A small-molecule ligand and the protein it binds are described below.
Small molecule (SMILES): CN[C@@H]1C[C@H]2O[C@@](C)([C@@H]1OC)n1c3ccccc3c3c4c(c5c6ccccc6n2c5c31)C(=O)NC4

Sequence of chain 1.A:
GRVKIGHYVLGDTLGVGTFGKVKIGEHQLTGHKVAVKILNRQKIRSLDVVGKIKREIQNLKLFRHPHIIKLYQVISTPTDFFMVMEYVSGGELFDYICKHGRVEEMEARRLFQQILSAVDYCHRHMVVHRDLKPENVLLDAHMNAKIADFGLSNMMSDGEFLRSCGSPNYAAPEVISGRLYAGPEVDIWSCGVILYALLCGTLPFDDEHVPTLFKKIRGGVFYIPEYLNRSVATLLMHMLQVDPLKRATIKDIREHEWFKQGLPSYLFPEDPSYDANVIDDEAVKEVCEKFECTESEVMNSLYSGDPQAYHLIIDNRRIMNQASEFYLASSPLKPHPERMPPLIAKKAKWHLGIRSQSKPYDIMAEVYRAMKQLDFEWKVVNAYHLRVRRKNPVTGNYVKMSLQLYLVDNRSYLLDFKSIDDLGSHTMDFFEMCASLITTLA

Binding-site contacts:
Ligand atom O4 contacts residue LEU35 of chain 1.A at 3.6 Å.
Ligand atom C6 contacts residue LEU159 of chain 1.A at 3.1 Å (hydrophobic).
Ligand atom C10 contacts residue LEU159 of chain 1.A at 3.6 Å (hydrophobic).
Ligand atom C5 contacts residue LEU35 of chain 1.A at 3.8 Å (hydrophobic).
Ligand atom C7 contacts residue LEU159 of chain 1.A at 3.1 Å (hydrophobic).
Ligand atom C27 contacts residue ASN157 of chain 1.A at 3.4 Å.
Ligand atom C3 contacts residue LEU35 of chain 1.A at 3.7 Å (hydrophobic).
Ligand atom C8 contacts residue LEU159 of chain 1.A at 3.6 Å (hydrophobic).
Ligand atom C19 contacts residue LEU159 of chain 1.A at 3.6 Å (hydrophobic).
Ligand atom C25 contacts residue LEU35 of chain 1.A at 3.4 Å (hydrophobic).
Ligand atom C26 contacts residue GLY38 of chain 1.A at 3.7 Å.
Ligand atom C26 contacts residue GLY36 of chain 1.A at 3.7 Å.
Ligand atom C3 contacts residue GLY112 of chain 1.A at 3.8 Å.
Ligand atom C28 contacts residue GLU156 of chain 1.A at 3.4 Å.
Ligand atom C9 contacts residue ALA56 of chain 1.A at 3.7 Å (hydrophobic).
Ligand atom N1 contacts residue ILE90 of chain 1.A at 3.7 Å.
Ligand atom C16 contacts residue VAL43 of chain 1.A at 3.8 Å (hydrophobic).
Ligand atom C14 contacts residue LYS58 of chain 1.A at 3.6 Å.
Ligand atom C5 contacts residue LEU159 of chain 1.A at 3.6 Å (hydrophobic).
Ligand atom C16 contacts residue ASP170 of chain 1.A at 3.4 Å.
Ligand atom N4 contacts residue GLU156 of chain 1.A at 2.9 Å (salt-bridge).
Ligand atom C17 contacts residue VAL43 of chain 1.A at 3.6 Å (hydrophobic).
Ligand atom O5 contacts residue VAL109 of chain 1.A at 2.9 Å (h-bond).
Ligand atom O4 contacts residue GLY36 of chain 1.A at 3.5 Å.
Ligand atom C9 contacts residue GLU107 of chain 1.A at 3.8 Å.
Ligand atom C26 contacts residue VAL37 of chain 1.A at 3.6 Å (hydrophobic).
Ligand atom C2 contacts residue LEU35 of chain 1.A at 3.8 Å (hydrophobic).
Ligand atom N1 contacts residue ALA56 of chain 1.A at 3.5 Å.
Ligand atom C15 contacts residue ASP170 of chain 1.A at 3.3 Å.
Ligand atom O6 contacts residue GLU156 of chain 1.A at 3.7 Å.
Ligand atom C4 contacts residue VAL109 of chain 1.A at 3.3 Å (hydrophobic).
Ligand atom C4 contacts residue LEU35 of chain 1.A at 3.7 Å (hydrophobic).
Ligand atom O5 contacts residue GLU107 of chain 1.A at 3.8 Å.
Ligand atom N1 contacts residue GLU107 of chain 1.A at 2.7 Å (salt-bridge).
Ligand atom C27 contacts residue GLU156 of chain 1.A at 2.9 Å.
Ligand atom O5 contacts residue TYR108 of chain 1.A at 3.4 Å.
Ligand atom C3 contacts residue VAL109 of chain 1.A at 3.4 Å (hydrophobic).
Ligand atom C8 contacts residue GLU107 of chain 1.A at 3.6 Å.
Ligand atom C12 contacts residue VAL43 of chain 1.A at 3.7 Å (hydrophobic).
Ligand atom C2 contacts residue GLY112 of chain 1.A at 3.8 Å.